Binding-site contacts:
Ligand atom C22 contacts residue PHE294 of chain 2.A at 3.9 Å (hydrophobic).
Ligand atom N24 contacts residue MET279 of chain 2.A at 3.8 Å.
Ligand atom CL8 contacts residue HIS82 of chain 2.A at 3.6 Å.
Ligand atom CL8 contacts residue PHE262 of chain 2.A at 3.8 Å.
Ligand atom C15 contacts residue ILE258 of chain 2.A at 3.7 Å (hydrophobic).
Ligand atom CL7 contacts residue ASP240 of chain 2.A at 3.1 Å.
Ligand atom C26 contacts residue SER290 of chain 2.A at 3.5 Å.
Ligand atom N4 contacts residue MET195 of chain 2.A at 3.7 Å.
Ligand atom C27 contacts residue PHE294 of chain 2.A at 3.8 Å (hydrophobic).
Ligand atom N24 contacts residue PHE294 of chain 2.A at 3.5 Å.
Ligand atom CL7 contacts residue LEU241 of chain 2.A at 3.2 Å.
Ligand atom C28 contacts residue ILE298 of chain 2.A at 3.8 Å (hydrophobic).
Ligand atom C5 contacts residue MET195 of chain 2.A at 3.5 Å (hydrophobic).
Ligand atom O20 contacts residue GLN291 of chain 2.A at 3.0 Å (h-bond).
Ligand atom C6 contacts residue ASP240 of chain 2.A at 3.8 Å.
Ligand atom C13 contacts residue TYR81 of chain 2.A at 3.6 Å (hydrophobic).
Ligand atom C19 contacts residue ASN243 of chain 2.A at 3.7 Å.
Ligand atom C5 contacts residue ASP240 of chain 2.A at 3.8 Å.
Ligand atom C26 contacts residue PHE294 of chain 2.A at 3.4 Å (hydrophobic).
Ligand atom O20 contacts residue PHE294 of chain 2.A at 3.5 Å.
Ligand atom C22 contacts residue MET279 of chain 2.A at 3.5 Å (hydrophobic).
Ligand atom C25 contacts residue MET279 of chain 2.A at 3.4 Å (hydrophobic).
Ligand atom C21 contacts residue GLN291 of chain 2.A at 3.5 Å.
Ligand atom C14 contacts residue ASN243 of chain 2.A at 3.5 Å.
Ligand atom C19 contacts residue THR255 of chain 2.A at 3.5 Å.
Ligand atom C16 contacts residue PHE294 of chain 2.A at 3.4 Å (hydrophobic).
Ligand atom C5 contacts residue THR193 of chain 2.A at 3.6 Å.
Ligand atom C21 contacts residue PHE262 of chain 2.A at 3.9 Å (hydrophobic).
Ligand atom C12 contacts residue PHE294 of chain 2.A at 3.8 Å (hydrophobic).
Ligand atom C26 contacts residue MET279 of chain 2.A at 3.2 Å (hydrophobic).
Ligand atom C27 contacts residue SER290 of chain 2.A at 3.9 Å.
Ligand atom O18 contacts residue GLN291 of chain 2.A at 3.3 Å (h-bond).
Ligand atom O18 contacts residue ILE258 of chain 2.A at 3.6 Å.
Ligand atom C25 contacts residue PHE294 of chain 2.A at 3.6 Å (hydrophobic).
Ligand atom C19 contacts residue TRP254 of chain 2.A at 3.7 Å (hydrophobic).
Ligand atom O23 contacts residue PHE294 of chain 2.A at 3.6 Å.
Ligand atom C17 contacts residue PHE294 of chain 2.A at 3.5 Å (hydrophobic).
Ligand atom C15 contacts residue PHE294 of chain 2.A at 3.6 Å (hydrophobic).
Ligand atom O23 contacts residue MET279 of chain 2.A at 3.9 Å.
Ligand atom C14 contacts residue TYR81 of chain 2.A at 3.8 Å (hydrophobic).

A small-molecule ligand and the protein it binds are described below.
Small molecule (SMILES): CCc1cc(COc2cc(C(=O)Nc3c(Cl)cncc3Cl)ccc2OC)on1

Sequence of chain 2.A:
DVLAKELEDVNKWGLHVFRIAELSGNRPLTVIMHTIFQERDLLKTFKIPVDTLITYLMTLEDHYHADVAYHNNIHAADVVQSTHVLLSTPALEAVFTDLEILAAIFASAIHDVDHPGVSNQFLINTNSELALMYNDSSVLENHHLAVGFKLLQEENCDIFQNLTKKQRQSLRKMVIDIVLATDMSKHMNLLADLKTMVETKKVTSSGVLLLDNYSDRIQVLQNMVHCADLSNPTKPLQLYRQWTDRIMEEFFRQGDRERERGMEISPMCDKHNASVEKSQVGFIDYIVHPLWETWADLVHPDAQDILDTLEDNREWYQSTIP